Sequence of chain 1.G:
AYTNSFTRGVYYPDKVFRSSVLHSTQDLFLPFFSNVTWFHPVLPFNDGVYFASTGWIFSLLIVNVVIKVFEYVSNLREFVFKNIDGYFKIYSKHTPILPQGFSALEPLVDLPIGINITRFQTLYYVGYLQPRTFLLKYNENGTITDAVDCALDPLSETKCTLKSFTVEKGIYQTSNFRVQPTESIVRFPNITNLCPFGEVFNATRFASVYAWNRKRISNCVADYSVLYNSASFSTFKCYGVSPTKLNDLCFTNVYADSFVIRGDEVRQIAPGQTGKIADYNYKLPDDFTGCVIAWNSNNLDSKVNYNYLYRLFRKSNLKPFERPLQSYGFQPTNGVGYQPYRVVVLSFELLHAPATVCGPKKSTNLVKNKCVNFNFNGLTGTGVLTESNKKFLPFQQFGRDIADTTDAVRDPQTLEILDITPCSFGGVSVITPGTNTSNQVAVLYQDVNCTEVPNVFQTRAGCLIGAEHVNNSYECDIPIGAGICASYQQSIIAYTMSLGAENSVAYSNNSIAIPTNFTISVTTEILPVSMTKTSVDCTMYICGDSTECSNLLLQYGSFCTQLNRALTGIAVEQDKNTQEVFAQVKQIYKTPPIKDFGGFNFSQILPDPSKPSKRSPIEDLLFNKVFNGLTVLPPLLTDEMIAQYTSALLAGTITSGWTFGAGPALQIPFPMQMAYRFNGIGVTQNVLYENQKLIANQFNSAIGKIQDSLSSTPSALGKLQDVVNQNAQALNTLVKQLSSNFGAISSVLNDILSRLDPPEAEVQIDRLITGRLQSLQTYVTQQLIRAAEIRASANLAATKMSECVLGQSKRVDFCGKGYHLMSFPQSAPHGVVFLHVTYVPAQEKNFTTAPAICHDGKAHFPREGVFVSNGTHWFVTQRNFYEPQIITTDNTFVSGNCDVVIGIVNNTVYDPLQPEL

The small molecule below binds the protein below.
Small molecule (SMILES): CC(=O)N[C@@H]1[C@@H](O)[C@H](O)[C@@H](CO)O[C@H]1O

Sequence of chain 1.A:
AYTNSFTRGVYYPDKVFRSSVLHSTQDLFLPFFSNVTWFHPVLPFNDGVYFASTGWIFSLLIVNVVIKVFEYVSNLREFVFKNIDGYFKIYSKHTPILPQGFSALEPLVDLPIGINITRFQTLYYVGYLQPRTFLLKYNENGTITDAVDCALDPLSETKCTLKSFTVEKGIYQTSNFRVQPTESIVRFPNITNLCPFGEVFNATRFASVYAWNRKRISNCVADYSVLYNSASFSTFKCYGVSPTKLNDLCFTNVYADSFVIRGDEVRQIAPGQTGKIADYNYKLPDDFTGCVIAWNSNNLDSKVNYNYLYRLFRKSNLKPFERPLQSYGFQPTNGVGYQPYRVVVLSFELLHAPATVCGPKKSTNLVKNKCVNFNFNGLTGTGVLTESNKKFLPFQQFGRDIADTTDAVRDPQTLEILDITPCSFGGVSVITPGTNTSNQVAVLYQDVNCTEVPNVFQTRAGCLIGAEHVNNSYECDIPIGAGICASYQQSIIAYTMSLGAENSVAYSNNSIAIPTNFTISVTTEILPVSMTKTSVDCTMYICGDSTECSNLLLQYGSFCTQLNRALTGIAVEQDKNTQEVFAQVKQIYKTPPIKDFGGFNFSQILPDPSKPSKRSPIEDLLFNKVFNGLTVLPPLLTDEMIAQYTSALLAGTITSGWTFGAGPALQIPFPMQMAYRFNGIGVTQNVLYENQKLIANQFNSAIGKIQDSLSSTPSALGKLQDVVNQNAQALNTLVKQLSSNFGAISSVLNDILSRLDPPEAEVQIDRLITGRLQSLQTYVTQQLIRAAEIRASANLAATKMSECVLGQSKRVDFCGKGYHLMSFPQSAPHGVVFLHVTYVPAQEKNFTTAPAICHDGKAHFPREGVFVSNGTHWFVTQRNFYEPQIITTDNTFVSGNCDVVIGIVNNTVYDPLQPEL

Binding-site contacts:
Ligand atom C2 contacts residue ASN709 of chain 1.A at 2.5 Å.
Ligand atom C4 contacts residue ASN709 of chain 1.A at 4.3 Å.
Ligand atom O7 contacts residue ASN709 of chain 1.A at 3.1 Å (h-bond).
Ligand atom C8 contacts residue GLY1131 of chain 1.A at 3.8 Å.
Ligand atom C8 contacts residue ASN709 of chain 1.A at 3.9 Å.
Ligand atom C3 contacts residue ASN709 of chain 1.A at 3.9 Å.
Ligand atom O5 contacts residue ASN709 of chain 1.A at 2.4 Å (h-bond).
Ligand atom C5 contacts residue ASN709 of chain 1.A at 3.8 Å.
Ligand atom C8 contacts residue ASN710 of chain 1.A at 4.3 Å.
Ligand atom O5 contacts residue ASP796 of chain 1.G at 4.5 Å.
Ligand atom C1 contacts residue ASN709 of chain 1.A at 1.5 Å.
Ligand atom N2 contacts residue ASN709 of chain 1.A at 2.9 Å (h-bond).
Ligand atom C7 contacts residue ASN709 of chain 1.A at 3.1 Å.